Sequence of chain 1.B:
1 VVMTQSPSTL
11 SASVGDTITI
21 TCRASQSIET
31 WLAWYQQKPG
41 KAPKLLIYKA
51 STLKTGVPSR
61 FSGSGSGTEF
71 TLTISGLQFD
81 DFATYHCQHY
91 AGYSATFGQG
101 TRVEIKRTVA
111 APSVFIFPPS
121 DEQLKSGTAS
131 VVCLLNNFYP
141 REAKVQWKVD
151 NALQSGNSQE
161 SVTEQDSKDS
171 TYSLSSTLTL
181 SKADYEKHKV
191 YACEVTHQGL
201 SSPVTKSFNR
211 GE

Binding-site contacts:
Ligand atom C2 contacts residue ALA31 of chain 1.A at 3.6 Å (hydrophobic).
Ligand atom O4 contacts residue LYS99 of chain 1.A at 3.7 Å.
Ligand atom C2 contacts residue THR33 of chain 1.A at 3.8 Å.
Ligand atom O3 contacts residue LEU104 of chain 1.A at 3.9 Å.
Ligand atom C5 contacts residue THR33 of chain 1.A at 3.9 Å.
Ligand atom O4 contacts residue ASP108 of chain 1.A at 3.1 Å (salt-bridge).
Ligand atom O5 contacts residue SER105 of chain 1.A at 4.0 Å.
Ligand atom C6 contacts residue THR33 of chain 1.A at 3.8 Å.
Ligand atom O3 contacts residue ASP108 of chain 1.A at 2.6 Å (salt-bridge).
Ligand atom O4 contacts residue ASP106 of chain 1.A at 3.5 Å.
Ligand atom O3 contacts residue LYS99 of chain 1.A at 3.2 Å (salt-bridge).
Ligand atom C3 contacts residue LYS99 of chain 1.A at 4.0 Å.
Ligand atom O5 contacts residue THR33 of chain 1.A at 3.1 Å (h-bond).
Ligand atom O3 contacts residue ALA31 of chain 1.A at 2.7 Å (h-bond).
Ligand atom O6 contacts residue SER105 of chain 1.A at 3.4 Å.
Ligand atom C6 contacts residue GLY92 of chain 1.B at 3.8 Å.
Ligand atom O2 contacts residue LYS99 of chain 1.A at 2.9 Å (salt-bridge).
Ligand atom O6 contacts residue LEU104 of chain 1.A at 3.7 Å.
Ligand atom O5 contacts residue ASP106 of chain 1.A at 3.7 Å.
Ligand atom O6 contacts residue THR33 of chain 1.A at 2.8 Å (h-bond).
Ligand atom O3 contacts residue GLY100 of chain 1.A at 3.3 Å.
Ligand atom C1 contacts residue THR33 of chain 1.A at 3.9 Å.
Ligand atom O6 contacts residue LYS99 of chain 1.A at 3.5 Å.
Ligand atom C4 contacts residue SER105 of chain 1.A at 3.4 Å.
Ligand atom O3 contacts residue SER105 of chain 1.A at 4.0 Å.
Ligand atom C6 contacts residue LEU104 of chain 1.A at 3.4 Å (hydrophobic).
Ligand atom O2 contacts residue THR33 of chain 1.A at 2.8 Å (h-bond).
Ligand atom C3 contacts residue ASP108 of chain 1.A at 3.3 Å.
Ligand atom O2 contacts residue HIS32 of chain 1.A at 3.6 Å.
Ligand atom C1 contacts residue ALA31 of chain 1.A at 3.3 Å (hydrophobic).
Ligand atom O6 contacts residue ASP106 of chain 1.A at 3.1 Å (salt-bridge).
Ligand atom O4 contacts residue ASN107 of chain 1.A at 3.5 Å (h-bond).
Ligand atom C2 contacts residue LYS99 of chain 1.A at 3.7 Å.
Ligand atom C5 contacts residue SER105 of chain 1.A at 3.7 Å.
Ligand atom O6 contacts residue GLY92 of chain 1.B at 3.0 Å (h-bond).
Ligand atom C3 contacts residue SER105 of chain 1.A at 3.4 Å.
Ligand atom C3 contacts residue ALA31 of chain 1.A at 3.8 Å (hydrophobic).
Ligand atom O4 contacts residue SER105 of chain 1.A at 2.7 Å (h-bond).
Ligand atom C6 contacts residue ASP106 of chain 1.A at 3.4 Å.
Ligand atom O2 contacts residue ALA31 of chain 1.A at 3.5 Å (h-bond).

The protein below binds the small molecule below.
Small molecule (SMILES): OC[C@H]1O[C@H](O[C@H]2[C@@H](O)[C@H](O)[C@@H](CO)O[C@@H]2O)[C@@H](O)[C@@H](O)[C@@H]1O

Sequence of chain 1.A:
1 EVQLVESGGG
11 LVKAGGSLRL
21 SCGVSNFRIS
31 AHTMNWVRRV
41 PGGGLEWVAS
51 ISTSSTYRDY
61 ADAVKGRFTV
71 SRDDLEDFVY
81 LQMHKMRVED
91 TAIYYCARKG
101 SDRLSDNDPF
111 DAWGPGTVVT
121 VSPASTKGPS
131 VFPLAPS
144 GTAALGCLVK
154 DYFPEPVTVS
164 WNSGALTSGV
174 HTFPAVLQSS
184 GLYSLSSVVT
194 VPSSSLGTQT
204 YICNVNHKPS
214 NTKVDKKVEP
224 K